Sequence of chain 1.C:
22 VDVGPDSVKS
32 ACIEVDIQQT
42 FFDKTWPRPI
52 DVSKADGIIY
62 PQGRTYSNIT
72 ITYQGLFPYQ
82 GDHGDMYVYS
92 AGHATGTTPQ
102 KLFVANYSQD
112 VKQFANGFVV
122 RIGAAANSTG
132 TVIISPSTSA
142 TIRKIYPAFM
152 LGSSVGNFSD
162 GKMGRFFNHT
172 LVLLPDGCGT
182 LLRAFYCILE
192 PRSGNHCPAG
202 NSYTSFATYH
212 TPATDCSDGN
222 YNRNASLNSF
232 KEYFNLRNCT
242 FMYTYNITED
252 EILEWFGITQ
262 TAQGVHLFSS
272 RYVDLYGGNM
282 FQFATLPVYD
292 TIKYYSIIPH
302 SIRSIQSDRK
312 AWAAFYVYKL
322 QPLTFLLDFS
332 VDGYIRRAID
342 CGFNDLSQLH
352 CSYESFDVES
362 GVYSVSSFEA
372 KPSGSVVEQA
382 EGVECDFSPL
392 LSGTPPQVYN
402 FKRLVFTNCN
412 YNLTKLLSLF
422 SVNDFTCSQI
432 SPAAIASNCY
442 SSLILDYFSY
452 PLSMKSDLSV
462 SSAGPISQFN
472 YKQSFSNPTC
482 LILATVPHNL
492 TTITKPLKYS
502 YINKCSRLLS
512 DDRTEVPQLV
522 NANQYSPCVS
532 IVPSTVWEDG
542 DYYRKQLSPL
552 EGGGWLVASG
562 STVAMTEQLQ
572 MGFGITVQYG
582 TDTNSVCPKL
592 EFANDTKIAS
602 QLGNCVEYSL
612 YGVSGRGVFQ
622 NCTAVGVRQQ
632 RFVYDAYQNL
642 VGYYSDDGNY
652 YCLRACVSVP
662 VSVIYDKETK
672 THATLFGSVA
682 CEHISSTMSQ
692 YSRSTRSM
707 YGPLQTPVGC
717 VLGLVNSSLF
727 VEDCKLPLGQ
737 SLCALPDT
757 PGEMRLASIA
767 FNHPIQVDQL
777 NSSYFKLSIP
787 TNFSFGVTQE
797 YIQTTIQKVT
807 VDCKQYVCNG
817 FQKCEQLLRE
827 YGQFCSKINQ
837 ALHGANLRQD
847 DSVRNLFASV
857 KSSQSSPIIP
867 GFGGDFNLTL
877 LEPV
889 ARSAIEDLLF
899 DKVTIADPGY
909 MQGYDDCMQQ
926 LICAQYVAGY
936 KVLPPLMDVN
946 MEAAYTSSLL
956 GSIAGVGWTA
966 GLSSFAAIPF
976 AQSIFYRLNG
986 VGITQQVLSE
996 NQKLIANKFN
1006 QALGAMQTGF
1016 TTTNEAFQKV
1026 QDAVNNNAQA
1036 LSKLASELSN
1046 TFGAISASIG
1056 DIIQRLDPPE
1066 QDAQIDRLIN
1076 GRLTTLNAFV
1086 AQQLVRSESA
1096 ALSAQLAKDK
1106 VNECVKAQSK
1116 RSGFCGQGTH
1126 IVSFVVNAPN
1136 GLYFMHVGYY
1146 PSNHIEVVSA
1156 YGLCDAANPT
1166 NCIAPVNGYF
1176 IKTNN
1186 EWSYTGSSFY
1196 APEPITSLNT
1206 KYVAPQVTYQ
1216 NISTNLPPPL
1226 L

Binding-site contacts:
Ligand atom N2 contacts residue ASN239 of chain 1.C at 2.9 Å (h-bond).
Ligand atom C4 contacts residue ASN239 of chain 1.C at 4.2 Å.
Ligand atom C2 contacts residue ARG238 of chain 1.C at 3.7 Å.
Ligand atom C5 contacts residue ASN239 of chain 1.C at 3.7 Å.
Ligand atom O5 contacts residue ASN239 of chain 1.C at 2.4 Å (h-bond).
Ligand atom O7 contacts residue ASN239 of chain 1.C at 3.2 Å (h-bond).
Ligand atom C5 contacts residue ARG238 of chain 1.C at 4.1 Å.
Ligand atom C8 contacts residue ILE189 of chain 1.C at 4.1 Å (hydrophobic).
Ligand atom C8 contacts residue ASN239 of chain 1.C at 4.3 Å.
Ligand atom O5 contacts residue ARG238 of chain 1.C at 4.3 Å.
Ligand atom C3 contacts residue ARG238 of chain 1.C at 4.1 Å.
Ligand atom C3 contacts residue ASN239 of chain 1.C at 3.8 Å.
Ligand atom C1 contacts residue ARG238 of chain 1.C at 3.4 Å.
Ligand atom C1 contacts residue ASN239 of chain 1.C at 1.4 Å.
Ligand atom C2 contacts residue ASN239 of chain 1.C at 2.4 Å.
Ligand atom N2 contacts residue ARG238 of chain 1.C at 3.1 Å (salt-bridge).
Ligand atom C7 contacts residue ASN239 of chain 1.C at 3.2 Å.
Ligand atom C7 contacts residue ARG238 of chain 1.C at 4.0 Å.
Ligand atom C8 contacts residue ARG238 of chain 1.C at 4.1 Å.

The small molecule below binds the protein below.
Small molecule (SMILES): CC(=O)N[C@@H]1[C@@H](O)[C@H](O)[C@@H](CO)O[C@H]1O